Binding-site contacts:
Ligand atom O2' contacts residue VAL14 of chain 45.D at 4.3 Å.
Ligand atom O2' contacts residue TYR111 of chain 45.D at 4.3 Å.
Ligand atom P contacts residue TRP75 of chain 44.C at 4.3 Å.
Ligand atom C5' contacts residue LYS131 of chain 44.C at 4.2 Å.
Ligand atom O2 contacts residue ARG12 of chain 45.D at 3.6 Å.
Ligand atom C4' contacts residue TRP75 of chain 44.C at 4.5 Å (hydrophobic).
Ligand atom O3' contacts residue TRP75 of chain 44.C at 3.6 Å.
Ligand atom O5' contacts residue LYS131 of chain 44.C at 3.3 Å.
Ligand atom O2' contacts residue THR13 of chain 45.D at 3.8 Å.
Ligand atom O4' contacts residue ARG12 of chain 45.D at 4.0 Å.
Ligand atom OP1 contacts residue THR176 of chain 44.C at 3.4 Å (h-bond).
Ligand atom O2' contacts residue ASP11 of chain 45.D at 3.5 Å.
Ligand atom C1' contacts residue ARG12 of chain 45.D at 3.9 Å.
Ligand atom P contacts residue SER73 of chain 44.C at 4.1 Å.
Ligand atom C2 contacts residue ARG12 of chain 45.D at 4.5 Å.
Ligand atom OP1 contacts residue TRP75 of chain 44.C at 3.9 Å.
Ligand atom O3' contacts residue THR13 of chain 45.D at 4.4 Å.
Ligand atom OP1 contacts residue SER73 of chain 44.C at 3.2 Å (h-bond).
Ligand atom O5' contacts residue ARG12 of chain 45.D at 4.1 Å.
Ligand atom O5' contacts residue TYR111 of chain 45.D at 4.4 Å.
Ligand atom P contacts residue TYR111 of chain 45.D at 4.5 Å.
Ligand atom OP2 contacts residue SER73 of chain 44.C at 4.0 Å.
Ligand atom OP1 contacts residue VAL14 of chain 45.D at 3.4 Å.
Ligand atom C5' contacts residue ARG12 of chain 45.D at 4.3 Å.
Ligand atom OP1 contacts residue TYR111 of chain 45.D at 3.6 Å (h-bond).
Ligand atom O2' contacts residue ARG12 of chain 45.D at 3.6 Å.
Ligand atom C4' contacts residue ARG12 of chain 45.D at 3.6 Å.

Sequence of chain 45.D:
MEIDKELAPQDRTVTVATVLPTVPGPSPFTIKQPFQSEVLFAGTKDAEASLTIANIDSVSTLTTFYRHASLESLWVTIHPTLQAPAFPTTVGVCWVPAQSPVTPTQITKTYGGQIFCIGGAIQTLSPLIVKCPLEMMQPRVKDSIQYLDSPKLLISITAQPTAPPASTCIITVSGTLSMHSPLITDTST

Sequence of chain 44.C:
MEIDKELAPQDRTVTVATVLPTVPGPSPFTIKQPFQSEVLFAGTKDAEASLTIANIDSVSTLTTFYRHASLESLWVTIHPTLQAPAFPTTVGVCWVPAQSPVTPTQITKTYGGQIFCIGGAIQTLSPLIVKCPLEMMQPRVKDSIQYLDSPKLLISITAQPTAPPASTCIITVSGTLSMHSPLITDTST

The small molecule below binds the protein below.
Small molecule (SMILES): Nc1ccn([C@@H]2O[C@H](CO[P](=O)(O)O[C@H]3[C@@H](O)[C@H](n4ccc(N)nc4=O)O[C@@H]3CO[P](=O)(O)O[C@H]3[C@@H](O)[C@H](n4ccc(N)nc4=O)O[C@@H]3CO)[C@@H](O)[C@H]2O)c(=O)n1